The small molecule below binds the protein below.
Small molecule (SMILES): CC(=O)N[C@@H]1[C@@H](O)[C@H](O)[C@@H](CO)O[C@H]1O

Sequence of chain 1.E:
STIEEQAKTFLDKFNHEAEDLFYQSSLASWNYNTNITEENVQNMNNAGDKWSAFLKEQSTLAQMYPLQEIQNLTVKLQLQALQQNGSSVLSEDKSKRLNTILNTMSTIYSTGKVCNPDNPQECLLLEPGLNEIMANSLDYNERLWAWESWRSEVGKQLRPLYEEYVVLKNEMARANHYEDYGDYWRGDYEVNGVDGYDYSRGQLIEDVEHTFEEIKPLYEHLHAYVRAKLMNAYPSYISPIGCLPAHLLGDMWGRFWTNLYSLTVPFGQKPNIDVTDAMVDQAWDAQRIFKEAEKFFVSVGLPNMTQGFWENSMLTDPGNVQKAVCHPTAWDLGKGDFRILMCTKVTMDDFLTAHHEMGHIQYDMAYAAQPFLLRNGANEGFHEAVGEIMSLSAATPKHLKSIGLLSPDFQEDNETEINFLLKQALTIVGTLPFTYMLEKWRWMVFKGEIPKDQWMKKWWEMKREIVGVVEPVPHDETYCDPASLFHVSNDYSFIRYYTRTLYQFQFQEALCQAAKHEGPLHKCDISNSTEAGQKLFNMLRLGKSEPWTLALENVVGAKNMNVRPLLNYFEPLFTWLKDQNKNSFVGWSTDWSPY

Binding-site contacts:
Ligand atom C8 contacts residue ASN415 of chain 1.E at 4.4 Å.
Ligand atom C7 contacts residue ASN415 of chain 1.E at 3.2 Å.
Ligand atom O7 contacts residue ASN415 of chain 1.E at 3.2 Å (h-bond).
Ligand atom C4 contacts residue ASN415 of chain 1.E at 4.2 Å.
Ligand atom C1 contacts residue ASN415 of chain 1.E at 1.4 Å.
Ligand atom C2 contacts residue ASN415 of chain 1.E at 2.5 Å.
Ligand atom O5 contacts residue ASN415 of chain 1.E at 2.4 Å (h-bond).
Ligand atom C8 contacts residue TRP577 of chain 1.E at 3.7 Å (hydrophobic).
Ligand atom C3 contacts residue ASN415 of chain 1.E at 3.8 Å.
Ligand atom C8 contacts residue ILE419 of chain 1.E at 4.3 Å (hydrophobic).
Ligand atom C5 contacts residue ASN415 of chain 1.E at 3.7 Å.
Ligand atom N2 contacts residue ASN415 of chain 1.E at 2.9 Å (h-bond).
Ligand atom C8 contacts residue PHE268 of chain 1.E at 3.7 Å (hydrophobic).